A small-molecule ligand and the protein it binds are described below.
Small molecule (SMILES): CC(C)=CCC[C@@H](C)[C@H]1CC[C@H]2C3=C(CC[C@]12C)[C@@]1(C)CC[C@H](O)[C@@](C)(C(=O)O)[C@@H]1CC3

Sequence of chain 1.A:
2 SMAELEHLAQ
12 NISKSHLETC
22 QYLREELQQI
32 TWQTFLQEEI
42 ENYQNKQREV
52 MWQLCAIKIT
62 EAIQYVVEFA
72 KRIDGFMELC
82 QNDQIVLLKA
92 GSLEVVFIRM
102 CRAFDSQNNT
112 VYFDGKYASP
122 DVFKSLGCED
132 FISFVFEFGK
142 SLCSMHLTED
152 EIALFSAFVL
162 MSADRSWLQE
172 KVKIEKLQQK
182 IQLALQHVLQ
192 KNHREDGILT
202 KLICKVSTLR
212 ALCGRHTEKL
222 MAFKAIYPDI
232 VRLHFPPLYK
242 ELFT

Binding-site contacts:
Ligand atom C15 contacts residue PHE114 of chain 1.A at 3.9 Å (hydrophobic).
Ligand atom O3 contacts residue GLN22 of chain 1.A at 2.8 Å (h-bond).
Ligand atom C4B contacts residue TYR23 of chain 1.A at 4.1 Å (hydrophobic).
Ligand atom C19 contacts residue VAL112 of chain 1.A at 3.6 Å (hydrophobic).
Ligand atom C15 contacts residue CYS56 of chain 1.A at 4.0 Å (hydrophobic).
Ligand atom C15 contacts residue ILE60 of chain 1.A at 3.9 Å (hydrophobic).
Ligand atom C1 contacts residue VAL97 of chain 1.A at 3.7 Å (hydrophobic).
Ligand atom C2 contacts residue MET101 of chain 1.A at 3.7 Å (hydrophobic).
Ligand atom C24 contacts residue LEU127 of chain 1.A at 3.8 Å (hydrophobic).
Ligand atom C20 contacts residue PHE124 of chain 1.A at 4.0 Å (hydrophobic).
Ligand atom C15 contacts residue LYS59 of chain 1.A at 3.8 Å.
Ligand atom OC1 contacts residue LYS59 of chain 1.A at 3.8 Å.
Ligand atom C4 contacts residue GLN22 of chain 1.A at 4.0 Å.
Ligand atom C6 contacts residue TYR113 of chain 1.A at 3.6 Å (hydrophobic).
Ligand atom C12 contacts residue MET101 of chain 1.A at 4.1 Å (hydrophobic).
Ligand atom C4A contacts residue GLN22 of chain 1.A at 3.2 Å.
Ligand atom C11 contacts residue MET101 of chain 1.A at 4.0 Å (hydrophobic).
Ligand atom C2 contacts residue ARG100 of chain 1.A at 3.8 Å.
Ligand atom C26 contacts residue ILE60 of chain 1.A at 3.6 Å (hydrophobic).
Ligand atom C4B contacts residue TYR113 of chain 1.A at 3.9 Å (hydrophobic).
Ligand atom C2 contacts residue GOL1 of chain 1.F at 3.9 Å.
Ligand atom C26 contacts residue CYS56 of chain 1.A at 4.0 Å (hydrophobic).
Ligand atom C24 contacts residue PHE132 of chain 1.A at 3.7 Å (hydrophobic).
Ligand atom C7 contacts residue LYS59 of chain 1.A at 3.8 Å.
Ligand atom OC1 contacts residue ALA63 of chain 1.A at 3.1 Å.
Ligand atom OC1 contacts residue GLN22 of chain 1.A at 2.9 Å (h-bond).
Ligand atom C1 contacts residue MET101 of chain 1.A at 3.6 Å (hydrophobic).
Ligand atom C16 contacts residue CYS56 of chain 1.A at 3.9 Å (hydrophobic).
Ligand atom C19 contacts residue TYR113 of chain 1.A at 3.6 Å (hydrophobic).
Ligand atom C3 contacts residue GLN22 of chain 1.A at 3.4 Å.
Ligand atom C14 contacts residue ILE60 of chain 1.A at 4.0 Å (hydrophobic).
Ligand atom C21 contacts residue VAL136 of chain 1.A at 3.7 Å (hydrophobic).
Ligand atom C3 contacts residue GOL1 of chain 1.F at 4.0 Å.
Ligand atom OC2 contacts residue GLN22 of chain 1.A at 3.0 Å (h-bond).
Ligand atom C27 contacts residue LYS220 of chain 1.A at 3.9 Å.
Ligand atom OC2 contacts residue TYR23 of chain 1.A at 3.1 Å.
Ligand atom O3 contacts residue GOL1 of chain 1.F at 2.8 Å (h-bond).
Ligand atom C16 contacts residue ILE60 of chain 1.A at 3.9 Å (hydrophobic).
Ligand atom C26 contacts residue TRP53 of chain 1.A at 4.0 Å (hydrophobic).
Ligand atom C19 contacts residue MET101 of chain 1.A at 4.0 Å (hydrophobic).